Binding-site contacts:
Ligand atom C13 contacts residue THR59 of chain 1.MA at 4.2 Å.
Ligand atom C15 contacts residue MET64 of chain 1.MA at 3.8 Å (hydrophobic).
Ligand atom C18 contacts residue MET64 of chain 1.MA at 4.3 Å (hydrophobic).
Ligand atom C09 contacts residue THR59 of chain 1.MA at 3.5 Å.
Ligand atom C10 contacts residue THR59 of chain 1.MA at 3.7 Å.
Ligand atom C11 contacts residue THR59 of chain 1.MA at 4.0 Å.
Ligand atom C17 contacts residue GLY60 of chain 1.MA at 4.5 Å.
Ligand atom O31 contacts residue MET64 of chain 1.MA at 4.0 Å.
Ligand atom C06 contacts residue THR59 of chain 1.MA at 3.7 Å.
Ligand atom C08 contacts residue THR59 of chain 1.MA at 3.8 Å.
Ligand atom C21 contacts residue LYS68 of chain 1.MA at 4.1 Å.
Ligand atom C16 contacts residue GLY60 of chain 1.MA at 4.5 Å.
Ligand atom C12 contacts residue THR59 of chain 1.MA at 4.3 Å.
Ligand atom C17 contacts residue MET64 of chain 1.MA at 4.1 Å (hydrophobic).
Ligand atom O33 contacts residue THR59 of chain 1.MA at 4.2 Å.
Ligand atom C15 contacts residue GLY60 of chain 1.MA at 4.3 Å.
Ligand atom O33 contacts residue LEU67 of chain 1.MA at 4.2 Å.
Ligand atom C14 contacts residue THR59 of chain 1.MA at 4.2 Å.
Ligand atom O29 contacts residue LYS68 of chain 1.MA at 3.4 Å.
Ligand atom C20 contacts residue MET64 of chain 1.MA at 3.9 Å (hydrophobic).
Ligand atom C07 contacts residue THR59 of chain 1.MA at 3.4 Å.
Ligand atom C30 contacts residue MET64 of chain 1.MA at 3.8 Å (hydrophobic).
Ligand atom C04 contacts residue THR59 of chain 1.MA at 3.1 Å.
Ligand atom O29 contacts residue ARG63 of chain 1.MA at 3.8 Å.
Ligand atom O28 contacts residue LYS68 of chain 1.MA at 3.3 Å.
Ligand atom C30 contacts residue GLY62 of chain 1.MA at 3.6 Å.
Ligand atom C22 contacts residue LYS68 of chain 1.MA at 4.0 Å.
Ligand atom O31 contacts residue LEU67 of chain 1.MA at 4.0 Å.
Ligand atom C19 contacts residue MET64 of chain 1.MA at 4.5 Å (hydrophobic).
Ligand atom C30 contacts residue ARG63 of chain 1.MA at 3.2 Å.
Ligand atom C04 contacts residue GLY60 of chain 1.MA at 3.9 Å.
Ligand atom C32 contacts residue MET64 of chain 1.MA at 3.9 Å (hydrophobic).
Ligand atom C30 contacts residue LYS68 of chain 1.MA at 4.1 Å.
Ligand atom C03 contacts residue GLY60 of chain 1.MA at 3.9 Å.
Ligand atom N05 contacts residue THR59 of chain 1.MA at 3.6 Å (h-bond).
Ligand atom C15 contacts residue THR59 of chain 1.MA at 4.3 Å.
Ligand atom C03 contacts residue THR59 of chain 1.MA at 4.2 Å.
Ligand atom C11 contacts residue MET64 of chain 1.MA at 4.1 Å (hydrophobic).
Ligand atom C12 contacts residue MET64 of chain 1.MA at 3.9 Å (hydrophobic).
Ligand atom C34 contacts residue THR59 of chain 1.MA at 4.4 Å.

Sequence of chain 1.MA:
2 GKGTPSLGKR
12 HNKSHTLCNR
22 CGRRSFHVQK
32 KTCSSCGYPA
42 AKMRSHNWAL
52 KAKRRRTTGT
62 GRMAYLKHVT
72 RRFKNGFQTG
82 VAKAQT

This small molecule binds to this protein.
Small molecule (SMILES): CC[C@H]1CN2CCc3cc(OC)c(OC)cc3[C@@H]2C[C@@H]1C[C@H]1NCCc2cc(O)c(OC)cc21